The protein below binds the small molecule below.
Small molecule (SMILES): COc1ccccc1O

Binding-site contacts:
Ligand atom CAD contacts residue HIS64 of chain 1.A at 4.4 Å.
Ligand atom OAB contacts residue LEU61 of chain 1.A at 3.8 Å.
Ligand atom CAH contacts residue LYS47 of chain 1.A at 3.7 Å.
Ligand atom CAI contacts residue ASP60 of chain 1.A at 4.2 Å.
Ligand atom CAH contacts residue ASP60 of chain 1.A at 4.3 Å.
Ligand atom CAI contacts residue HIS64 of chain 1.A at 4.3 Å.
Ligand atom CAC contacts residue PHE33 of chain 1.A at 3.7 Å (hydrophobic).
Ligand atom CAE contacts residue LYS47 of chain 1.A at 3.7 Å.
Ligand atom CAF contacts residue TYR43 of chain 1.A at 3.8 Å (hydrophobic).
Ligand atom CAC contacts residue LYS47 of chain 1.A at 4.4 Å.
Ligand atom CAI contacts residue LEU61 of chain 1.A at 4.2 Å (hydrophobic).
Ligand atom OAB contacts residue SER58 of chain 1.A at 4.2 Å.
Ligand atom OAG contacts residue LYS47 of chain 1.A at 4.0 Å.
Ligand atom CAC contacts residue LEU61 of chain 1.A at 4.0 Å (hydrophobic).
Ligand atom CAA contacts residue HEM1 of chain 1.B at 3.6 Å.
Ligand atom OAB contacts residue ASP60 of chain 1.A at 3.3 Å.
Ligand atom OAB contacts residue LYS47 of chain 1.A at 3.4 Å.
Ligand atom CAE contacts residue LEU61 of chain 1.A at 3.9 Å (hydrophobic).
Ligand atom CAF contacts residue HIS64 of chain 1.A at 3.8 Å.
Ligand atom CAA contacts residue HIS64 of chain 1.A at 3.8 Å.
Ligand atom CAI contacts residue LYS47 of chain 1.A at 4.1 Å.
Ligand atom OAG contacts residue ASP60 of chain 1.A at 3.9 Å.
Ligand atom CAH contacts residue LEU61 of chain 1.A at 4.0 Å (hydrophobic).
Ligand atom OAG contacts residue HIS64 of chain 1.A at 4.1 Å.
Ligand atom CAD contacts residue TYR43 of chain 1.A at 3.8 Å (hydrophobic).
Ligand atom CAA contacts residue LYS47 of chain 1.A at 4.5 Å.
Ligand atom CAD contacts residue PHE33 of chain 1.A at 3.8 Å (hydrophobic).

Sequence of chain 1.A:
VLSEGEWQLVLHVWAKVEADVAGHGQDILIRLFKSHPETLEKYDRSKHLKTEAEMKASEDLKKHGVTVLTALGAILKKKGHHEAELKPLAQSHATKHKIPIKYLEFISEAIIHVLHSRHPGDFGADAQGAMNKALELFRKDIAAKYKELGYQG